Binding-site contacts:
Ligand atom N contacts residue PHE97 of chain 1.A at 3.8 Å.
Ligand atom C1 contacts residue ALA48 of chain 1.A at 3.7 Å (hydrophobic).
Ligand atom C9 contacts residue LYS50 of chain 1.A at 4.1 Å.
Ligand atom O contacts residue ILE95 of chain 1.A at 3.2 Å.
Ligand atom CL contacts residue ASP160 of chain 1.A at 3.7 Å.
Ligand atom C17 contacts residue PRO99 of chain 1.A at 3.6 Å (hydrophobic).
Ligand atom C11 contacts residue PHE97 of chain 1.A at 3.9 Å (hydrophobic).
Ligand atom O1 contacts residue VAL299 of chain 1.A at 3.6 Å.
Ligand atom C2 contacts residue ALA48 of chain 1.A at 3.8 Å (hydrophobic).
Ligand atom S contacts residue LEU149 of chain 1.A at 3.7 Å.
Ligand atom N1 contacts residue LEU149 of chain 1.A at 3.6 Å.
Ligand atom N1 contacts residue ALA48 of chain 1.A at 4.0 Å.
Ligand atom C2 contacts residue LEU149 of chain 1.A at 3.5 Å (hydrophobic).
Ligand atom C3 contacts residue ILE95 of chain 1.A at 4.1 Å (hydrophobic).
Ligand atom C16 contacts residue PRO99 of chain 1.A at 3.3 Å (hydrophobic).
Ligand atom C10 contacts residue ILE95 of chain 1.A at 3.9 Å (hydrophobic).
Ligand atom C1 contacts residue ILE95 of chain 1.A at 4.0 Å (hydrophobic).
Ligand atom C21 contacts residue VAL299 of chain 1.A at 3.9 Å (hydrophobic).
Ligand atom C1 contacts residue CYS98 of chain 1.A at 4.1 Å (hydrophobic).
Ligand atom S contacts residue ALA48 of chain 1.A at 4.1 Å.
Ligand atom C6 contacts residue ASP160 of chain 1.A at 4.1 Å.
Ligand atom N contacts residue CYS98 of chain 1.A at 3.2 Å (h-bond).
Ligand atom N1 contacts residue CYS98 of chain 1.A at 3.1 Å (h-bond).
Ligand atom C contacts residue LEU149 of chain 1.A at 3.7 Å (hydrophobic).
Ligand atom C16 contacts residue GLY101 of chain 1.A at 4.1 Å.
Ligand atom C10 contacts residue LYS50 of chain 1.A at 3.9 Å.
Ligand atom C8 contacts residue LYS50 of chain 1.A at 3.7 Å.
Ligand atom C12 contacts residue CYS98 of chain 1.A at 3.5 Å (hydrophobic).
Ligand atom C9 contacts residue ILE95 of chain 1.A at 3.9 Å (hydrophobic).
Ligand atom C7 contacts residue GLU66 of chain 1.A at 4.0 Å.
Ligand atom C10 contacts residue ALA48 of chain 1.A at 3.6 Å (hydrophobic).
Ligand atom C1 contacts residue GLU96 of chain 1.A at 3.3 Å.
Ligand atom C1 contacts residue LEU149 of chain 1.A at 3.4 Å (hydrophobic).
Ligand atom N1 contacts residue PHE97 of chain 1.A at 4.0 Å.
Ligand atom N1 contacts residue GLU96 of chain 1.A at 3.5 Å (salt-bridge).
Ligand atom C11 contacts residue CYS98 of chain 1.A at 3.7 Å (hydrophobic).
Ligand atom C12 contacts residue PHE97 of chain 1.A at 3.5 Å (hydrophobic).
Ligand atom C12 contacts residue GLY101 of chain 1.A at 4.0 Å.
Ligand atom C contacts residue CYS98 of chain 1.A at 3.9 Å (hydrophobic).
Ligand atom C8 contacts residue ILE95 of chain 1.A at 4.1 Å (hydrophobic).

This small molecule binds to this protein.
Small molecule (SMILES): Cc1nc(Nc2ncc(C(=O)Nc3c(C)cccc3Cl)s2)cc(N2CCN(CCO)CC2)n1

Sequence of chain 1.A:
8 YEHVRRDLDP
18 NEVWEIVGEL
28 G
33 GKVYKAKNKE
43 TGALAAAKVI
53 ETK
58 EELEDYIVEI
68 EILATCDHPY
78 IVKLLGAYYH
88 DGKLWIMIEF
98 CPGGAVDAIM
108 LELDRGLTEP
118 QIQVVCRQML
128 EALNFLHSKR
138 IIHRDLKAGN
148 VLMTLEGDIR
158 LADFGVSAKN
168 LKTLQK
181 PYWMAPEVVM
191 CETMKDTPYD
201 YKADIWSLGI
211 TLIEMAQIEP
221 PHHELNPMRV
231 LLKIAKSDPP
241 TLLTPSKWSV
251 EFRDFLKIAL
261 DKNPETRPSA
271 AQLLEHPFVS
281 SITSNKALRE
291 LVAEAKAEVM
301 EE